Sequence of chain 1.C:
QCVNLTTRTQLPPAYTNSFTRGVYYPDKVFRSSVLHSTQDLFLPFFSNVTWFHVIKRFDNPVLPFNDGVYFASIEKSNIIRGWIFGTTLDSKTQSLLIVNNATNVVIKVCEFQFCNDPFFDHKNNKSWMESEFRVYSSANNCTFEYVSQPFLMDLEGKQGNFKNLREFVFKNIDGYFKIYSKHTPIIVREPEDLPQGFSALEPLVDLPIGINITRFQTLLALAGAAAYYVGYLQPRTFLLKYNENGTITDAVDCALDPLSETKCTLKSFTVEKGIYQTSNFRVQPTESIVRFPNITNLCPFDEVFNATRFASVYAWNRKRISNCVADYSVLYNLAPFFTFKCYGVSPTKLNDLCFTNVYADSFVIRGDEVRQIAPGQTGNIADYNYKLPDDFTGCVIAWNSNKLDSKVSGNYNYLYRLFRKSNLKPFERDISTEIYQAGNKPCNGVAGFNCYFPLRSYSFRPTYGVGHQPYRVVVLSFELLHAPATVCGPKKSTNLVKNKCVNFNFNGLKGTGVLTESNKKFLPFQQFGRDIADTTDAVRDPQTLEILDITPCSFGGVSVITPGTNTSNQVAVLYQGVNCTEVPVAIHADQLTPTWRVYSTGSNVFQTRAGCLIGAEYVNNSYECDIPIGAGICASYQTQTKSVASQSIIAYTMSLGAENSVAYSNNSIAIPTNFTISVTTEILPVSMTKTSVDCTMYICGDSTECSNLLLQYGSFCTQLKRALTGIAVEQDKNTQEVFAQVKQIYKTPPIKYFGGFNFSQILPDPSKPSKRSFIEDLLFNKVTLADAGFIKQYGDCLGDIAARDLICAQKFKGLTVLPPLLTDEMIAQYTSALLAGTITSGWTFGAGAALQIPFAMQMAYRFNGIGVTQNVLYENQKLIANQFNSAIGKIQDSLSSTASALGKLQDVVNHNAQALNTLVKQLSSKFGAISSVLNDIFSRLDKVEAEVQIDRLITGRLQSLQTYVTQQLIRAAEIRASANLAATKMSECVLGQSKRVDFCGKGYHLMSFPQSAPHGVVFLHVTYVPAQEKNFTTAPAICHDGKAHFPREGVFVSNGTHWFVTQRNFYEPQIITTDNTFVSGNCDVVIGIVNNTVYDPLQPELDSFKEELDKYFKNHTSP

Binding-site contacts:
Ligand atom O5 contacts residue ASN706 of chain 1.C at 2.3 Å (h-bond).
Ligand atom O7 contacts residue ASN706 of chain 1.C at 3.0 Å (h-bond).
Ligand atom O7 contacts residue SER705 of chain 1.C at 3.4 Å (h-bond).
Ligand atom C8 contacts residue SER705 of chain 1.C at 3.5 Å.
Ligand atom O6 contacts residue TYR793 of chain 1.A at 4.0 Å.
Ligand atom C8 contacts residue ASN706 of chain 1.C at 4.4 Å.
Ligand atom C7 contacts residue SER705 of chain 1.C at 3.9 Å.
Ligand atom C2 contacts residue ILE791 of chain 1.A at 4.3 Å (hydrophobic).
Ligand atom C4 contacts residue ASN706 of chain 1.C at 4.3 Å.
Ligand atom C3 contacts residue ILE791 of chain 1.A at 3.8 Å (hydrophobic).
Ligand atom C3 contacts residue ASN706 of chain 1.C at 3.9 Å.
Ligand atom O7 contacts residue ASN707 of chain 1.C at 4.4 Å.
Ligand atom C5 contacts residue ASN706 of chain 1.C at 3.6 Å.
Ligand atom O3 contacts residue ILE791 of chain 1.A at 3.8 Å.
Ligand atom C1 contacts residue ASN706 of chain 1.C at 1.5 Å.
Ligand atom N2 contacts residue ASN706 of chain 1.C at 3.1 Å (h-bond).
Ligand atom N2 contacts residue ILE791 of chain 1.A at 3.7 Å.
Ligand atom C7 contacts residue ASN706 of chain 1.C at 3.3 Å.
Ligand atom C2 contacts residue ASN706 of chain 1.C at 2.7 Å.

Sequence of chain 1.A:
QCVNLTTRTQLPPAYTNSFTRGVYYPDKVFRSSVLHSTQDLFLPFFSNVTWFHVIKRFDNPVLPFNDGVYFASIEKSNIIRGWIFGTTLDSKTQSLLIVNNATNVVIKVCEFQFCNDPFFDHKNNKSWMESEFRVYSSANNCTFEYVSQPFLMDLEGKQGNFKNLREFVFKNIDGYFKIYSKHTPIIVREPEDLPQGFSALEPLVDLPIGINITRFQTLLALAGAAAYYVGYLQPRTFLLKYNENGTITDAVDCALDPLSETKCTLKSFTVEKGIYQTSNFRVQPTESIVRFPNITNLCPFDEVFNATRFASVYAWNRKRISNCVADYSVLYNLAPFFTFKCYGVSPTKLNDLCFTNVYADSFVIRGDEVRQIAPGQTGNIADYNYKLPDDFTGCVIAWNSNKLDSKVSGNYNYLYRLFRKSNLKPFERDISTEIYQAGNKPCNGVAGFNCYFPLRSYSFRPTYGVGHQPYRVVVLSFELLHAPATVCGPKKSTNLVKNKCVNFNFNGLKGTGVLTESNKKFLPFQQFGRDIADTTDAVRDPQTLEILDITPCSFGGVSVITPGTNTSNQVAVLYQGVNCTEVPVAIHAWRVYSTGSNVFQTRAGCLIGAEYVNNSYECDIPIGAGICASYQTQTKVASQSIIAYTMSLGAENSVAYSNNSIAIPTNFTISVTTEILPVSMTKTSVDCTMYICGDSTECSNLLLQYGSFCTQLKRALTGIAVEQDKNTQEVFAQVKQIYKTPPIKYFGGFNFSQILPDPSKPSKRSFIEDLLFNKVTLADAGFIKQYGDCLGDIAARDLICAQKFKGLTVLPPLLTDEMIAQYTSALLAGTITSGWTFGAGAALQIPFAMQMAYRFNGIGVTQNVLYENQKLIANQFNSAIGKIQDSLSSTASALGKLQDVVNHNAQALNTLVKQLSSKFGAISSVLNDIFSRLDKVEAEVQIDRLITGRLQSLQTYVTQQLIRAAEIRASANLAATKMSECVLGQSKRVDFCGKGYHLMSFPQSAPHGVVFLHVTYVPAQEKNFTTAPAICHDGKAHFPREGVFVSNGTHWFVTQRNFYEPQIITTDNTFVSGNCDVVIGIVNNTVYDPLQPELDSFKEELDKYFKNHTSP

The protein below binds the small molecule below.
Small molecule (SMILES): CC(=O)N[C@@H]1[C@@H](O)[C@H](O)[C@@H](CO)O[C@H]1O